Sequence of chain 2.A:
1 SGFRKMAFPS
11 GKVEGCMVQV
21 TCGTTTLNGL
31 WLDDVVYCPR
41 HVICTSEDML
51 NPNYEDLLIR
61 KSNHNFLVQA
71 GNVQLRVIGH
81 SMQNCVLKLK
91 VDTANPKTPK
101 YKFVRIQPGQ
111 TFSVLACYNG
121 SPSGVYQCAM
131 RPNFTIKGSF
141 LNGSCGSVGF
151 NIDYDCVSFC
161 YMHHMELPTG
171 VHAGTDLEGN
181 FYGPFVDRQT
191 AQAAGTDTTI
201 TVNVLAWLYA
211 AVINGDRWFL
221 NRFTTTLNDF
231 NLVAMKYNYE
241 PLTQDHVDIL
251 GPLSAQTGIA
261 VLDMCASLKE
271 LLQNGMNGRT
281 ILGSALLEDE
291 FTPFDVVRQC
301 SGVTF

The protein below binds the small molecule below.
Small molecule (SMILES): CCN[P](=O)(NCCBr)OCc1cnc(N(O)O)n1C

Binding-site contacts:
Ligand atom C20 contacts residue CYS145 of chain 2.A at 1.3 Å (hydrophobic).
Ligand atom O08 contacts residue GLN189 of chain 2.A at 3.0 Å (h-bond).
Ligand atom C15 contacts residue ASN142 of chain 2.A at 1.9 Å.
Ligand atom P12 contacts residue DMS1 of chain 2.F at 2.8 Å.
Ligand atom O09 contacts residue MET49 of chain 2.A at 2.9 Å.
Ligand atom N05 contacts residue HIS41 of chain 2.A at 3.3 Å.
Ligand atom N05 contacts residue MET49 of chain 2.A at 2.6 Å.
Ligand atom BR1 contacts residue LEU141 of chain 2.A at 3.4 Å.
Ligand atom O08 contacts residue MET165 of chain 2.A at 2.1 Å.
Ligand atom C19 contacts residue CYS145 of chain 2.A at 2.0 Å (hydrophobic).
Ligand atom O08 contacts residue ASP187 of chain 2.A at 3.1 Å.
Ligand atom O11 contacts residue DMS1 of chain 2.F at 2.1 Å.
Ligand atom C19 contacts residue HIS164 of chain 2.A at 3.2 Å.
Ligand atom N07 contacts residue ASP187 of chain 2.A at 3.4 Å.
Ligand atom N07 contacts residue MET49 of chain 2.A at 2.3 Å.
Ligand atom N14 contacts residue DMS1 of chain 2.F at 3.1 Å.
Ligand atom C10 contacts residue DMS1 of chain 2.F at 3.4 Å.
Ligand atom N02 contacts residue MET165 of chain 2.A at 3.0 Å (h-bond).
Ligand atom N18 contacts residue CYS145 of chain 2.A at 2.5 Å (h-bond).
Ligand atom O09 contacts residue ASP187 of chain 2.A at 2.6 Å.
Ligand atom C01 contacts residue MET165 of chain 2.A at 2.7 Å (hydrophobic).
Ligand atom N07 contacts residue ARG188 of chain 2.A at 3.3 Å (salt-bridge).
Ligand atom N14 contacts residue ASN142 of chain 2.A at 2.3 Å (h-bond).
Ligand atom C06 contacts residue MET165 of chain 2.A at 2.3 Å (hydrophobic).
Ligand atom O09 contacts residue MET165 of chain 2.A at 2.1 Å (h-bond).
Ligand atom N05 contacts residue MET165 of chain 2.A at 3.0 Å (h-bond).
Ligand atom N07 contacts residue MET165 of chain 2.A at 1.9 Å (h-bond).
Ligand atom BR1 contacts residue DMS1 of chain 2.F at 1.4 Å.
Ligand atom C06 contacts residue MET49 of chain 2.A at 2.4 Å (hydrophobic).
Ligand atom BR1 contacts residue GLU166 of chain 2.A at 3.1 Å.
Ligand atom O08 contacts residue ARG188 of chain 2.A at 2.5 Å (salt-bridge).
Ligand atom BR1 contacts residue ASN142 of chain 2.A at 3.0 Å.
Ligand atom C19 contacts residue DMS1 of chain 2.F at 2.5 Å.
Ligand atom C15 contacts residue DMS1 of chain 2.F at 2.5 Å.
Ligand atom O08 contacts residue MET49 of chain 2.A at 2.7 Å.
Ligand atom N18 contacts residue DMS1 of chain 2.F at 3.1 Å.
Ligand atom N02 contacts residue MET49 of chain 2.A at 3.3 Å.
Ligand atom O09 contacts residue ARG188 of chain 2.A at 3.3 Å (salt-bridge).
Ligand atom C16 contacts residue DMS1 of chain 2.F at 2.1 Å.
Ligand atom C16 contacts residue ASN142 of chain 2.A at 2.2 Å.

Sequence of chain 1.A:
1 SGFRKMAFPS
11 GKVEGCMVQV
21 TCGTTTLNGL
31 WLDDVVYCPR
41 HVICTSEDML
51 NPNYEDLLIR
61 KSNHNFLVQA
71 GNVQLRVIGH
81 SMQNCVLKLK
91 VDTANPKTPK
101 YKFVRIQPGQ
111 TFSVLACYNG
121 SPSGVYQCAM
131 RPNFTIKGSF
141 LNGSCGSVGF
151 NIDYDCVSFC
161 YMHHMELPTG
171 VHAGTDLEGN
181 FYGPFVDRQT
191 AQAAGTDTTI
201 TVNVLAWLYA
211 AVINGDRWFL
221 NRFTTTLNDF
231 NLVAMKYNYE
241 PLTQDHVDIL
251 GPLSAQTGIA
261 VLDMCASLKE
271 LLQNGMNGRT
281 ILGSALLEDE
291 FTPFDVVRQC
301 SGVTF